This protein binds this small molecule.
Small molecule (SMILES): CC(=O)N[C@@H]1[C@@H](O)[C@H](O)[C@@H](CO)O[C@H]1O

Binding-site contacts:
Ligand atom N2 contacts residue ASN290 of chain 1.C at 2.9 Å (h-bond).
Ligand atom C4 contacts residue ASN290 of chain 1.C at 4.2 Å.
Ligand atom C5 contacts residue ASN290 of chain 1.C at 3.7 Å.
Ligand atom C2 contacts residue ASN290 of chain 1.C at 2.4 Å.
Ligand atom C3 contacts residue ASN290 of chain 1.C at 3.8 Å.
Ligand atom C1 contacts residue ASN290 of chain 1.C at 1.4 Å.
Ligand atom C7 contacts residue ASN290 of chain 1.C at 3.2 Å.
Ligand atom C8 contacts residue ASN290 of chain 1.C at 4.0 Å.
Ligand atom O5 contacts residue ASN290 of chain 1.C at 2.3 Å (h-bond).
Ligand atom O7 contacts residue ASN290 of chain 1.C at 3.1 Å (h-bond).

Sequence of chain 1.C:
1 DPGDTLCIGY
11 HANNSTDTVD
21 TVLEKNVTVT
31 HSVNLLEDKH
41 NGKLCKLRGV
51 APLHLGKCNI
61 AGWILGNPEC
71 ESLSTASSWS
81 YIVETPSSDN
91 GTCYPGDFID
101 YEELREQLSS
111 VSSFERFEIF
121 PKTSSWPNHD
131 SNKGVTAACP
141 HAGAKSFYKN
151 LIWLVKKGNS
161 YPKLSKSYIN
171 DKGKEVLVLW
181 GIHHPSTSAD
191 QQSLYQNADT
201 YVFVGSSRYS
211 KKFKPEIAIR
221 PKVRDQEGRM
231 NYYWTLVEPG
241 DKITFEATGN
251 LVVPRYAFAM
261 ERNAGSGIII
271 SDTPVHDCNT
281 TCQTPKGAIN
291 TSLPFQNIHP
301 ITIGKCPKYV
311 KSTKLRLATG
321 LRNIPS